Binding-site contacts:
Ligand atom N03 contacts residue ILE174 of chain 1.A at 4.2 Å.
Ligand atom C04 contacts residue LYS68 of chain 1.A at 4.4 Å.
Ligand atom N02 contacts residue ASP175 of chain 1.A at 3.3 Å.
Ligand atom BR1 contacts residue VAL116 of chain 1.A at 3.7 Å.
Ligand atom C10 contacts residue ILE95 of chain 1.A at 4.3 Å (hydrophobic).
Ligand atom C11 contacts residue ILE174 of chain 1.A at 3.9 Å (hydrophobic).
Ligand atom BR2 contacts residue ILE174 of chain 1.A at 4.5 Å.
Ligand atom BR2 contacts residue VAL53 of chain 1.A at 3.9 Å.
Ligand atom BR1 contacts residue PHE113 of chain 1.A at 3.8 Å.
Ligand atom C04 contacts residue ILE174 of chain 1.A at 3.7 Å (hydrophobic).
Ligand atom C08 contacts residue VAL66 of chain 1.A at 4.2 Å (hydrophobic).
Ligand atom C11 contacts residue PHE113 of chain 1.A at 3.9 Å (hydrophobic).
Ligand atom BR2 contacts residue VAL116 of chain 1.A at 4.4 Å.
Ligand atom C10 contacts residue ILE174 of chain 1.A at 3.9 Å (hydrophobic).
Ligand atom N01 contacts residue PHE113 of chain 1.A at 3.7 Å.
Ligand atom N03 contacts residue LYS68 of chain 1.A at 3.8 Å.
Ligand atom BR2 contacts residue VAL66 of chain 1.A at 3.9 Å.
Ligand atom N01 contacts residue ILE174 of chain 1.A at 4.3 Å.
Ligand atom N05 contacts residue ILE174 of chain 1.A at 3.4 Å.
Ligand atom BR1 contacts residue ILE95 of chain 1.A at 3.7 Å.
Ligand atom BR1 contacts residue VAL66 of chain 1.A at 3.9 Å.
Ligand atom N05 contacts residue VAL53 of chain 1.A at 4.0 Å.
Ligand atom N01 contacts residue LYS68 of chain 1.A at 3.7 Å.
Ligand atom C04 contacts residue VAL53 of chain 1.A at 4.5 Å (hydrophobic).
Ligand atom C06 contacts residue VAL66 of chain 1.A at 4.2 Å (hydrophobic).
Ligand atom N01 contacts residue ASP175 of chain 1.A at 3.4 Å (salt-bridge).
Ligand atom BR2 contacts residue MET163 of chain 1.A at 4.2 Å.
Ligand atom C10 contacts residue PHE113 of chain 1.A at 3.6 Å (hydrophobic).
Ligand atom BR1 contacts residue ILE174 of chain 1.A at 4.5 Å.
Ligand atom C08 contacts residue PHE113 of chain 1.A at 4.2 Å (hydrophobic).
Ligand atom N02 contacts residue LYS68 of chain 1.A at 3.0 Å (salt-bridge).
Ligand atom C04 contacts residue ASP175 of chain 1.A at 4.3 Å.
Ligand atom C11 contacts residue LYS68 of chain 1.A at 4.3 Å.
Ligand atom C06 contacts residue VAL53 of chain 1.A at 4.3 Å (hydrophobic).
Ligand atom N03 contacts residue ASP175 of chain 1.A at 4.0 Å.
Ligand atom C06 contacts residue ILE174 of chain 1.A at 3.7 Å (hydrophobic).
Ligand atom BR1 contacts residue GLU114 of chain 1.A at 3.9 Å.
Ligand atom C11 contacts residue ASP175 of chain 1.A at 4.0 Å.
Ligand atom C08 contacts residue ILE174 of chain 1.A at 4.1 Å (hydrophobic).

Sequence of chain 1.A:
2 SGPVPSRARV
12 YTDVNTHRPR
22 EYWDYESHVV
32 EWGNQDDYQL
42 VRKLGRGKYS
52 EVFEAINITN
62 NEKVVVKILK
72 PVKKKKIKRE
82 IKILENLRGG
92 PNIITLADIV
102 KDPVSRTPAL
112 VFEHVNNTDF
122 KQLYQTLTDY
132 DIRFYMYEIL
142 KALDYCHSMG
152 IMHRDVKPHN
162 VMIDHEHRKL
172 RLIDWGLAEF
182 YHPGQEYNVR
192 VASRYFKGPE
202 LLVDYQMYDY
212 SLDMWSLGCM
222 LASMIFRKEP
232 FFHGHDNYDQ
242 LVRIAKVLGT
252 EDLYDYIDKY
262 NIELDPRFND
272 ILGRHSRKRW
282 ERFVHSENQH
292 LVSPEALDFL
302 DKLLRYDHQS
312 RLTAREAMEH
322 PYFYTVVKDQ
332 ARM

A small-molecule ligand and the protein it binds are described below.
Small molecule (SMILES): Brc1cc2[nH]nnc2nc1Br